Binding-site contacts:
Ligand atom O5 contacts residue ASN72 of chain 1.E at 2.4 Å (h-bond).
Ligand atom O7 contacts residue ASN72 of chain 1.E at 3.4 Å (h-bond).
Ligand atom C1 contacts residue ASN72 of chain 1.E at 1.4 Å.
Ligand atom O5 contacts residue THR74 of chain 1.E at 3.6 Å.
Ligand atom C4 contacts residue ASN72 of chain 1.E at 4.2 Å.
Ligand atom C3 contacts residue ASN72 of chain 1.E at 3.8 Å.
Ligand atom C7 contacts residue ASN72 of chain 1.E at 3.1 Å.
Ligand atom O5 contacts residue LYS8 of chain 1.E at 4.4 Å.
Ligand atom C5 contacts residue ASN72 of chain 1.E at 3.7 Å.
Ligand atom C8 contacts residue ASN72 of chain 1.E at 3.5 Å.
Ligand atom C5 contacts residue THR74 of chain 1.E at 4.4 Å.
Ligand atom C2 contacts residue ASN72 of chain 1.E at 2.5 Å.
Ligand atom O6 contacts residue THR74 of chain 1.E at 4.2 Å.
Ligand atom C1 contacts residue THR74 of chain 1.E at 3.6 Å.
Ligand atom N2 contacts residue ASN72 of chain 1.E at 2.8 Å (h-bond).

A protein and the small-molecule ligand that binds it are described below.
Small molecule (SMILES): CC(=O)N[C@@H]1[C@@H](O)[C@H](O)[C@@H](CO)O[C@H]1O

Sequence of chain 1.E:
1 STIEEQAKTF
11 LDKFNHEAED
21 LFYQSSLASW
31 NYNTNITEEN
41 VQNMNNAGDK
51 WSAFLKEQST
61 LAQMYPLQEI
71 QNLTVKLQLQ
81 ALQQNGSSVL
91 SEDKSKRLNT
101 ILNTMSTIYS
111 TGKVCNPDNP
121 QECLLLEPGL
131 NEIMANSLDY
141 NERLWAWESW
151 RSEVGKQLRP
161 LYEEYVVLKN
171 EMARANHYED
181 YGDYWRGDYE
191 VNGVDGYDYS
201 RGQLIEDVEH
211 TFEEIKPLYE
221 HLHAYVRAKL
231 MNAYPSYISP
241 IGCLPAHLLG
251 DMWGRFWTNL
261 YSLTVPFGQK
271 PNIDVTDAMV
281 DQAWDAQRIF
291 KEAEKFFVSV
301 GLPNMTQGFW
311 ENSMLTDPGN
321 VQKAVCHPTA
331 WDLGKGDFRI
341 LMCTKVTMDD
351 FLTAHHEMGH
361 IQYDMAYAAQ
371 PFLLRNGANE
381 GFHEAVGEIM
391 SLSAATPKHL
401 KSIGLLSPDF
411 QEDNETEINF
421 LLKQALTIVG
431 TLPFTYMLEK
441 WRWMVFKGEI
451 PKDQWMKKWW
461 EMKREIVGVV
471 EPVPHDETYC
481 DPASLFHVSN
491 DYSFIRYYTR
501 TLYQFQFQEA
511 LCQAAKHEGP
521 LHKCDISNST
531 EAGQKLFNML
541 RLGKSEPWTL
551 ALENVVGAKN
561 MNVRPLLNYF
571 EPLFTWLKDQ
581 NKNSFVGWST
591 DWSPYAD